The protein below binds the small molecule below.
Small molecule (SMILES): CC(=O)N[C@H]1[C@H](O[C@H]2[C@H](O)[C@@H](NC(C)=O)CO[C@@H]2CO)O[C@H](CO)[C@@H](O)[C@@H]1O

Sequence of chain 1.D:
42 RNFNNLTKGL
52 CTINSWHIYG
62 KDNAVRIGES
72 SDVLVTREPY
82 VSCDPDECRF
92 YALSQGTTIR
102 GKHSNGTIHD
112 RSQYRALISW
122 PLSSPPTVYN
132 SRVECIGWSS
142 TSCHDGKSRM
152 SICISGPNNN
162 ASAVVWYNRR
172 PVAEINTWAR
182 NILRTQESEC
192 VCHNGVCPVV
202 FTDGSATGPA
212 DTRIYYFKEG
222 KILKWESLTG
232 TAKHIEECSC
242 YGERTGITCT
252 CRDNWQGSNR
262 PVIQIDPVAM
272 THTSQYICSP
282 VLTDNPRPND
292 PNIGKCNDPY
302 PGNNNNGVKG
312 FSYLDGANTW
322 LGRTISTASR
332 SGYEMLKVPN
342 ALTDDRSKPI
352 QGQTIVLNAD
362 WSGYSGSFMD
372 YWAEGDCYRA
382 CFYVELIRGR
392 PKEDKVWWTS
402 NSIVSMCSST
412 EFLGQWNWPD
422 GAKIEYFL

Binding-site contacts:
Ligand atom C5 contacts residue ASN106 of chain 1.D at 3.6 Å.
Ligand atom C7 contacts residue TRP398 of chain 1.D at 4.2 Å (hydrophobic).
Ligand atom C7 contacts residue ASN106 of chain 1.D at 3.3 Å.
Ligand atom O7 contacts residue TRP398 of chain 1.D at 3.9 Å.
Ligand atom N2 contacts residue TRP398 of chain 1.D at 3.6 Å.
Ligand atom O4 contacts residue TRP398 of chain 1.D at 4.3 Å.
Ligand atom C8 contacts residue ASN106 of chain 1.D at 4.4 Å.
Ligand atom O7 contacts residue ASN106 of chain 1.D at 3.5 Å (h-bond).
Ligand atom C2 contacts residue TRP398 of chain 1.D at 4.4 Å (hydrophobic).
Ligand atom C3 contacts residue TRP398 of chain 1.D at 4.0 Å (hydrophobic).
Ligand atom O5 contacts residue ASN106 of chain 1.D at 2.4 Å (h-bond).
Ligand atom C4 contacts residue ASN106 of chain 1.D at 4.2 Å.
Ligand atom C8 contacts residue TRP398 of chain 1.D at 3.6 Å (hydrophobic).
Ligand atom C1 contacts residue TRP398 of chain 1.D at 3.9 Å (hydrophobic).
Ligand atom C1 contacts residue ASN106 of chain 1.D at 1.4 Å.
Ligand atom C3 contacts residue ASN106 of chain 1.D at 3.6 Å.
Ligand atom N2 contacts residue ASN106 of chain 1.D at 2.8 Å (h-bond).
Ligand atom C5 contacts residue TRP398 of chain 1.D at 4.2 Å (hydrophobic).
Ligand atom C2 contacts residue ASN106 of chain 1.D at 2.4 Å.